This protein binds this small molecule.
Small molecule (SMILES): CC(C)(C)NC(=O)[C@@H]1CN(Cc2cccnc2)CCN1C[C@@H](O)C[C@@H](Cc1ccccc1)C(=O)N[C@H]1c2ccccc2C[C@H]1O

Sequence of chain 2.A:
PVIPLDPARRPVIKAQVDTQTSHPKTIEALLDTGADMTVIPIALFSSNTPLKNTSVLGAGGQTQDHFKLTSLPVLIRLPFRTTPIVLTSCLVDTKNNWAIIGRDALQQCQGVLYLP

Binding-site contacts:
Ligand atom C13 contacts residue ASP32 of chain 2.B at 3.4 Å.
Ligand atom C21 contacts residue GLY34 of chain 2.A at 3.8 Å.
Ligand atom C20 contacts residue LEU30 of chain 2.B at 3.5 Å (hydrophobic).
Ligand atom C23 contacts residue ASP36 of chain 2.A at 3.8 Å.
Ligand atom C27 contacts residue MET37 of chain 2.A at 3.2 Å (hydrophobic).
Ligand atom C11 contacts residue ASP32 of chain 2.B at 3.6 Å.
Ligand atom O4 contacts residue GLY34 of chain 2.A at 3.2 Å (h-bond).
Ligand atom C13 contacts residue GLY34 of chain 2.A at 3.6 Å.
Ligand atom N3 contacts residue GLY34 of chain 2.B at 3.6 Å (h-bond).
Ligand atom C9 contacts residue ILE100 of chain 2.A at 3.6 Å (hydrophobic).
Ligand atom C28 contacts residue VAL39 of chain 2.A at 3.8 Å (hydrophobic).
Ligand atom C31 contacts residue TRP98 of chain 2.A at 3.7 Å (hydrophobic).
Ligand atom C20 contacts residue GLY34 of chain 2.A at 3.6 Å.
Ligand atom N4 contacts residue GLY34 of chain 2.A at 3.1 Å (h-bond).
Ligand atom C7 contacts residue ALA35 of chain 2.B at 3.7 Å (hydrophobic).
Ligand atom C14 contacts residue ILE100 of chain 2.B at 3.8 Å (hydrophobic).
Ligand atom C10 contacts residue GLY34 of chain 2.B at 3.5 Å.
Ligand atom C36 contacts residue TRP98 of chain 2.A at 3.4 Å (hydrophobic).
Ligand atom C26 contacts residue MET37 of chain 2.A at 3.4 Å (hydrophobic).
Ligand atom C33 contacts residue ARG10 of chain 2.A at 3.4 Å.
Ligand atom C12 contacts residue ASP32 of chain 2.B at 3.2 Å.
Ligand atom N5 contacts residue ARG10 of chain 2.A at 3.4 Å (salt-bridge).
Ligand atom C18 contacts residue ARG10 of chain 2.B at 3.2 Å.
Ligand atom C27 contacts residue VAL39 of chain 2.A at 3.4 Å (hydrophobic).
Ligand atom C16 contacts residue TRP98 of chain 2.B at 3.5 Å (hydrophobic).
Ligand atom C8 contacts residue LEU30 of chain 2.A at 3.8 Å (hydrophobic).
Ligand atom C5 contacts residue VAL56 of chain 2.B at 3.7 Å (hydrophobic).
Ligand atom C11 contacts residue ASP32 of chain 2.A at 3.5 Å.
Ligand atom C2 contacts residue GLY34 of chain 2.B at 3.3 Å.
Ligand atom C26 contacts residue LEU91 of chain 2.A at 3.5 Å (hydrophobic).
Ligand atom C8 contacts residue GLY34 of chain 2.B at 3.6 Å.
Ligand atom C6 contacts residue MET37 of chain 2.B at 3.7 Å (hydrophobic).
Ligand atom O2 contacts residue ASP32 of chain 2.B at 3.1 Å (salt-bridge).
Ligand atom C8 contacts residue ASP32 of chain 2.A at 3.3 Å.
Ligand atom C27 contacts residue LEU91 of chain 2.A at 3.8 Å (hydrophobic).
Ligand atom C35 contacts residue TRP98 of chain 2.A at 3.8 Å (hydrophobic).
Ligand atom C19 contacts residue ARG10 of chain 2.B at 3.3 Å.
Ligand atom O2 contacts residue ASP32 of chain 2.A at 2.6 Å (salt-bridge).
Ligand atom C17 contacts residue TRP98 of chain 2.B at 3.5 Å (hydrophobic).
Ligand atom O4 contacts residue ASP36 of chain 2.A at 3.1 Å (salt-bridge).

Sequence of chain 2.B:
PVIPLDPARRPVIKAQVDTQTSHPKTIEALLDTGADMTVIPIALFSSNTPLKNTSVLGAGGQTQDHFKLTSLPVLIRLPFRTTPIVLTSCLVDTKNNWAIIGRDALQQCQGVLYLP